Sequence of chain 1.C:
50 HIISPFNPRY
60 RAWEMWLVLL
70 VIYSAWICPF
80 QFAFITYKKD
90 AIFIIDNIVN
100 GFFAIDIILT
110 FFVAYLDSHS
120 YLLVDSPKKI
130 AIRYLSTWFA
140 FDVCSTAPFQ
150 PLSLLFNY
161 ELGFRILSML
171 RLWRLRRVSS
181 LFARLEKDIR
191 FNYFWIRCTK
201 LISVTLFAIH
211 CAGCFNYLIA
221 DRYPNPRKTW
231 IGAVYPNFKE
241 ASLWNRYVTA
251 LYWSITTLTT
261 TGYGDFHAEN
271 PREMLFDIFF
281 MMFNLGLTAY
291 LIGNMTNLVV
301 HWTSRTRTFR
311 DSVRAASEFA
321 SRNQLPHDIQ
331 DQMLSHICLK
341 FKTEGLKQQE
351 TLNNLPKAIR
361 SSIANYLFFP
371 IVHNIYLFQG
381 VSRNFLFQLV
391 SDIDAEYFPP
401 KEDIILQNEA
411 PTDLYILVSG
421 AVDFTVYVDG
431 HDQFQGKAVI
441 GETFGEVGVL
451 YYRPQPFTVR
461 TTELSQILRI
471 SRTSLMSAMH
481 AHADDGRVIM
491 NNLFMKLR

Binding-site contacts:
Ligand atom C27 contacts residue VAL204 of chain 1.B at 4.1 Å (hydrophobic).
Ligand atom C27 contacts residue VAL178 of chain 1.B at 4.1 Å (hydrophobic).
Ligand atom C10 contacts residue LEU287 of chain 1.B at 4.1 Å (hydrophobic).
Ligand atom C35 contacts residue TRP75 of chain 1.B at 3.4 Å (hydrophobic).
Ligand atom C8 contacts residue PHE283 of chain 1.B at 4.3 Å (hydrophobic).
Ligand atom C24 contacts residue VAL204 of chain 1.B at 3.6 Å (hydrophobic).
Ligand atom C25 contacts residue SER179 of chain 1.B at 3.2 Å.
Ligand atom C11 contacts residue PHE283 of chain 1.B at 4.1 Å (hydrophobic).
Ligand atom O8 contacts residue SER179 of chain 1.B at 3.5 Å (h-bond).
Ligand atom O4 contacts residue TYR290 of chain 1.B at 3.7 Å.
Ligand atom C23 contacts residue LYS200 of chain 1.B at 3.5 Å.
Ligand atom O4 contacts residue LYS200 of chain 1.B at 3.4 Å (salt-bridge).
Ligand atom C14 contacts residue TYR290 of chain 1.B at 4.1 Å (hydrophobic).
Ligand atom O4 contacts residue ARG197 of chain 1.B at 2.5 Å (salt-bridge).
Ligand atom O6 contacts residue TYR290 of chain 1.B at 2.5 Å (h-bond).
Ligand atom C16 contacts residue LYS200 of chain 1.B at 4.2 Å.
Ligand atom O6 contacts residue ARG197 of chain 1.B at 3.3 Å (salt-bridge).
Ligand atom C31 contacts residue SER203 of chain 1.B at 3.7 Å.
Ligand atom C23 contacts residue SER179 of chain 1.B at 4.2 Å.
Ligand atom C17 contacts residue LYS200 of chain 1.B at 3.8 Å.
Ligand atom P1 contacts residue ARG197 of chain 1.B at 3.5 Å.
Ligand atom C26 contacts residue QNJ1 of chain 1.L at 3.8 Å.
Ligand atom O1 contacts residue TYR290 of chain 1.B at 3.1 Å.
Ligand atom P1 contacts residue LYS200 of chain 1.B at 3.8 Å.
Ligand atom C26 contacts residue VAL204 of chain 1.B at 3.9 Å (hydrophobic).
Ligand atom C36 contacts residue TRP75 of chain 1.B at 3.5 Å (hydrophobic).
Ligand atom O8 contacts residue LYS200 of chain 1.B at 3.4 Å.
Ligand atom C17 contacts residue TYR290 of chain 1.B at 4.1 Å (hydrophobic).
Ligand atom O5 contacts residue TRP302 of chain 1.C at 4.2 Å.
Ligand atom C25 contacts residue QNJ1 of chain 1.L at 3.9 Å.
Ligand atom C24 contacts residue LYS200 of chain 1.B at 3.5 Å.
Ligand atom C28 contacts residue LEU175 of chain 1.B at 4.2 Å (hydrophobic).
Ligand atom O3 contacts residue TYR290 of chain 1.B at 3.0 Å (h-bond).
Ligand atom O6 contacts residue TRP302 of chain 1.C at 3.8 Å.
Ligand atom C29 contacts residue SER203 of chain 1.B at 3.8 Å.
Ligand atom C10 contacts residue GLY286 of chain 1.B at 4.0 Å.
Ligand atom O5 contacts residue LYS200 of chain 1.B at 3.5 Å (salt-bridge).
Ligand atom C29 contacts residue VAL178 of chain 1.B at 4.1 Å (hydrophobic).
Ligand atom O3 contacts residue LYS200 of chain 1.B at 3.9 Å.
Ligand atom P1 contacts residue TYR290 of chain 1.B at 3.2 Å.

This protein binds this small molecule.
Small molecule (SMILES): CCCCCCCCCCCCCC(=O)O[C@@H](COC(=O)CCCCCCCC)COP(=O)(O)O

Sequence of chain 1.B:
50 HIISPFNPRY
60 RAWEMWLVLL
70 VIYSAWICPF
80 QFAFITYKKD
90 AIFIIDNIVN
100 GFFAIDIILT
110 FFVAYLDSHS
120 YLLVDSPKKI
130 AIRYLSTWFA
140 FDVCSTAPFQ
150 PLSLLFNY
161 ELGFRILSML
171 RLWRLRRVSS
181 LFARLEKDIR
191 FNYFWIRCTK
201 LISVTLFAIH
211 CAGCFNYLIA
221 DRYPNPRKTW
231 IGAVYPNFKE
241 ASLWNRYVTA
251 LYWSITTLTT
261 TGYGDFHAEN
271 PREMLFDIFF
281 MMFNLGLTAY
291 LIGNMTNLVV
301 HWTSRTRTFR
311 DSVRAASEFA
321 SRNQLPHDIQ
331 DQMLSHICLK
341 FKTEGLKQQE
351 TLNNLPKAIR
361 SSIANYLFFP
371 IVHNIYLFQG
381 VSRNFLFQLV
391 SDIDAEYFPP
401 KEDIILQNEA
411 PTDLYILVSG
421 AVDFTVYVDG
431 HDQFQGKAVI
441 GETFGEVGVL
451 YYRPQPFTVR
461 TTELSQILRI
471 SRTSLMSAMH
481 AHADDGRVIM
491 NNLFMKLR